Sequence of chain 1.C:
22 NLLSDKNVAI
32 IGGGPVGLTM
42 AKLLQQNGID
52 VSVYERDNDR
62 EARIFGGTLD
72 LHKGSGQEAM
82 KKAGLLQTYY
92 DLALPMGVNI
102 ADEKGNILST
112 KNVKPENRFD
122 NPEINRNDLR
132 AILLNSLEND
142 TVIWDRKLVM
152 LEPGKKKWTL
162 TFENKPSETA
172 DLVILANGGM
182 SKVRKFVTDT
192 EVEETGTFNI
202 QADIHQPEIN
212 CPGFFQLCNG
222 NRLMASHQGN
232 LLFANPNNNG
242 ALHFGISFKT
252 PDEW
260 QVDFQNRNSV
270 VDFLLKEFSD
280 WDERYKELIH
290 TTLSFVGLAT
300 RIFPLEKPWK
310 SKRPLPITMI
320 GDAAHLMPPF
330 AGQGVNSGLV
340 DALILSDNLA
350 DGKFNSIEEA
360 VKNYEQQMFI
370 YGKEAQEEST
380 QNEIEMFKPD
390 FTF

Binding-site contacts:
Ligand atom C9 contacts residue TYR370 of chain 1.C at 3.9 Å (hydrophobic).
Ligand atom C12 contacts residue GLN366 of chain 1.C at 3.6 Å.
Ligand atom C13 contacts residue TYR370 of chain 1.C at 4.4 Å (hydrophobic).
Ligand atom O6 contacts residue GLU373 of chain 1.C at 2.6 Å (salt-bridge).
Ligand atom C71 contacts residue GLN366 of chain 1.C at 3.8 Å.
Ligand atom CN7 contacts residue ILE343 of chain 1.C at 3.1 Å (hydrophobic).
Ligand atom N2 contacts residue ALA374 of chain 1.C at 4.2 Å.
Ligand atom N7 contacts residue GLN366 of chain 1.C at 4.3 Å.
Ligand atom C1 contacts residue GLU373 of chain 1.C at 3.1 Å.
Ligand atom N2 contacts residue GLU373 of chain 1.C at 3.5 Å (salt-bridge).
Ligand atom CN7 contacts residue GLN366 of chain 1.C at 4.3 Å.
Ligand atom O4 contacts residue ILE369 of chain 1.C at 3.4 Å.
Ligand atom O5 contacts residue ILE369 of chain 1.C at 3.0 Å.
Ligand atom O1 contacts residue GLU373 of chain 1.C at 3.0 Å (salt-bridge).
Ligand atom C10 contacts residue GLN366 of chain 1.C at 4.1 Å.
Ligand atom C18 contacts residue GLU373 of chain 1.C at 3.2 Å.
Ligand atom O7 contacts residue GLU373 of chain 1.C at 2.8 Å (salt-bridge).
Ligand atom C13 contacts residue GLN366 of chain 1.C at 4.2 Å.
Ligand atom C10 contacts residue TYR370 of chain 1.C at 4.1 Å (hydrophobic).
Ligand atom C16 contacts residue TYR370 of chain 1.C at 3.9 Å (hydrophobic).
Ligand atom C15 contacts residue TYR370 of chain 1.C at 3.7 Å (hydrophobic).
Ligand atom C8 contacts residue TYR370 of chain 1.C at 4.2 Å (hydrophobic).
Ligand atom CN7 contacts residue VAL339 of chain 1.C at 4.0 Å (hydrophobic).
Ligand atom O6 contacts residue ILE369 of chain 1.C at 4.2 Å.
Ligand atom C3 contacts residue GLU373 of chain 1.C at 4.2 Å.
Ligand atom C21 contacts residue GLU373 of chain 1.C at 3.2 Å.
Ligand atom O5 contacts residue TYR370 of chain 1.C at 3.6 Å (h-bond).
Ligand atom C11 contacts residue GLN366 of chain 1.C at 3.1 Å.
Ligand atom O6 contacts residue TYR370 of chain 1.C at 4.1 Å.
Ligand atom C14 contacts residue TYR370 of chain 1.C at 4.0 Å (hydrophobic).
Ligand atom O1 contacts residue TYR370 of chain 1.C at 3.6 Å.
Ligand atom CN7 contacts residue TYR370 of chain 1.C at 3.9 Å (hydrophobic).
Ligand atom N7 contacts residue ILE343 of chain 1.C at 4.3 Å.
Ligand atom O8 contacts residue GLU373 of chain 1.C at 3.5 Å (salt-bridge).
Ligand atom C17 contacts residue GLU373 of chain 1.C at 3.3 Å.
Ligand atom C13 contacts residue ILE369 of chain 1.C at 4.4 Å (hydrophobic).
Ligand atom O4 contacts residue GLN366 of chain 1.C at 4.0 Å.
Ligand atom C2 contacts residue GLU373 of chain 1.C at 3.4 Å.
Ligand atom C17 contacts residue TYR370 of chain 1.C at 4.2 Å (hydrophobic).
Ligand atom C15 contacts residue ILE369 of chain 1.C at 4.3 Å (hydrophobic).

A protein and the small-molecule ligand that binds it are described below.
Small molecule (SMILES): CN(C)c1ccc(O)c2c1C[C@H]1C[C@H]3[C@H](N(C)C)C(O)=C(C(N)=O)C(=O)[C@@]3(O)C(O)=C1C2=O